Sequence of chain 1.A:
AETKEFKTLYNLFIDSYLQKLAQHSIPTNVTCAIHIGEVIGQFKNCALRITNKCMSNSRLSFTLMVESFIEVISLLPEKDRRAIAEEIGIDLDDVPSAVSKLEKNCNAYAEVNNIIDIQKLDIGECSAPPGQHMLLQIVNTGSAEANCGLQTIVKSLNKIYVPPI

A small-molecule ligand and the protein it binds are described below.
Small molecule (SMILES): OCCCO

Binding-site contacts:
Ligand atom C2 contacts residue LEU19 of chain 1.A at 4.5 Å (hydrophobic).
Ligand atom C1 contacts residue LYS54 of chain 1.A at 4.3 Å.
Ligand atom O1 contacts residue THR52 of chain 1.A at 3.3 Å (h-bond).
Ligand atom C1 contacts residue LEU19 of chain 1.A at 4.2 Å (hydrophobic).
Ligand atom O1 contacts residue LYS54 of chain 1.A at 3.2 Å (salt-bridge).
Ligand atom C3 contacts residue LEU19 of chain 1.A at 3.9 Å (hydrophobic).
Ligand atom O1 contacts residue LEU19 of chain 1.A at 4.1 Å.
Ligand atom C2 contacts residue LYS54 of chain 1.A at 4.1 Å.
Ligand atom C1 contacts residue THR52 of chain 1.A at 4.4 Å.